Sequence of chain 1.D:
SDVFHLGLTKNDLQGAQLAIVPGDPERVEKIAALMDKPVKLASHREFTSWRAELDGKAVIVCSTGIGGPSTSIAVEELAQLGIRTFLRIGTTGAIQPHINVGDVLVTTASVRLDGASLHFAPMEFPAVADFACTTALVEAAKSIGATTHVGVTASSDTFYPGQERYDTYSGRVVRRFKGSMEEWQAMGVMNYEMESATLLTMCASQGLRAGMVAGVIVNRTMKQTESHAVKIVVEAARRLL

This protein binds this small molecule.
Small molecule (SMILES): O=c1ccn2c(n1)O[C@H]1[C@H](O)[C@@H](CO)O[C@H]12

Sequence of chain 1.B:
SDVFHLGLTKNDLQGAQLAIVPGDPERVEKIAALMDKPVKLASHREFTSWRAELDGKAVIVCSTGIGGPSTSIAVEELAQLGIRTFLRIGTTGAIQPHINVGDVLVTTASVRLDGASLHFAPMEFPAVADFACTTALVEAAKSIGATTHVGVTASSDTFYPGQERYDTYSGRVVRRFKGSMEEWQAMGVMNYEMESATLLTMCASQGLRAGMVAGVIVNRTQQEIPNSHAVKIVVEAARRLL

Binding-site contacts:
Ligand atom C2' contacts residue GLU198 of chain 1.D at 3.5 Å.
Ligand atom O4 contacts residue GLN166 of chain 1.D at 2.8 Å (h-bond).
Ligand atom C1' contacts residue PO41 of chain 1.K at 3.1 Å.
Ligand atom O5' contacts residue HIS8 of chain 1.B at 2.5 Å (h-bond).
Ligand atom C3' contacts residue PO41 of chain 1.K at 3.5 Å.
Ligand atom N3 contacts residue GLN166 of chain 1.D at 3.3 Å (h-bond).
Ligand atom C4 contacts residue GLN166 of chain 1.D at 3.7 Å.
Ligand atom C5' contacts residue PHE162 of chain 1.D at 3.9 Å (hydrophobic).
Ligand atom O3' contacts residue GLU198 of chain 1.D at 2.4 Å (salt-bridge).
Ligand atom O3' contacts residue PO41 of chain 1.K at 2.8 Å (h-bond).
Ligand atom O4 contacts residue GLY96 of chain 1.D at 3.8 Å.
Ligand atom C5' contacts residue HIS8 of chain 1.B at 3.3 Å.
Ligand atom C5 contacts residue ILE220 of chain 1.D at 3.8 Å (hydrophobic).
Ligand atom N3 contacts residue PHE162 of chain 1.D at 3.8 Å.
Ligand atom O5' contacts residue PHE162 of chain 1.D at 3.5 Å.
Ligand atom C5' contacts residue ILE69 of chain 1.D at 4.0 Å (hydrophobic).
Ligand atom C4 contacts residue GLY96 of chain 1.D at 3.9 Å.
Ligand atom O2 contacts residue GLU196 of chain 1.D at 3.7 Å.
Ligand atom C6 contacts residue THR94 of chain 1.D at 3.2 Å.
Ligand atom O4 contacts residue ARG168 of chain 1.D at 3.3 Å (salt-bridge).
Ligand atom C1' contacts residue THR94 of chain 1.D at 3.1 Å.
Ligand atom O3' contacts residue ILE69 of chain 1.D at 3.5 Å.
Ligand atom C6 contacts residue THR95 of chain 1.D at 3.7 Å.
Ligand atom N3 contacts residue GLU196 of chain 1.D at 3.9 Å.
Ligand atom C2' contacts residue PO41 of chain 1.K at 3.4 Å.
Ligand atom C4 contacts residue PHE162 of chain 1.D at 3.7 Å (hydrophobic).
Ligand atom C2 contacts residue GLU196 of chain 1.D at 3.8 Å.
Ligand atom C6 contacts residue ILE220 of chain 1.D at 3.8 Å (hydrophobic).
Ligand atom C3' contacts residue GLU198 of chain 1.D at 3.4 Å.
Ligand atom C5 contacts residue GLY96 of chain 1.D at 3.6 Å.
Ligand atom C2' contacts residue MET197 of chain 1.D at 4.0 Å (hydrophobic).
Ligand atom O4' contacts residue THR94 of chain 1.D at 3.1 Å (h-bond).
Ligand atom C5 contacts residue THR95 of chain 1.D at 3.8 Å.
Ligand atom O4' contacts residue ARG48 of chain 1.B at 3.6 Å.
Ligand atom O2 contacts residue MET197 of chain 1.D at 3.1 Å.
Ligand atom O4' contacts residue PO41 of chain 1.K at 3.5 Å (h-bond).
Ligand atom N1 contacts residue THR94 of chain 1.D at 3.2 Å (h-bond).
Ligand atom C4' contacts residue ARG48 of chain 1.B at 3.9 Å.
Ligand atom O4 contacts residue PHE162 of chain 1.D at 3.8 Å.
Ligand atom C4' contacts residue PO41 of chain 1.K at 3.7 Å.